Binding-site contacts:
Ligand atom CAM contacts residue GLU65 of chain 1.A at 3.4 Å.
Ligand atom CAQ contacts residue LEU93 of chain 1.A at 3.5 Å (hydrophobic).
Ligand atom CAU contacts residue LYS41 of chain 1.A at 3.4 Å.
Ligand atom CAP contacts residue THR159 of chain 1.A at 3.1 Å.
Ligand atom CAO contacts residue GLU65 of chain 1.A at 3.1 Å.
Ligand atom CAN contacts residue ASP160 of chain 1.A at 3.7 Å.
Ligand atom NAB contacts residue GLU65 of chain 1.A at 2.8 Å (salt-bridge).
Ligand atom NAC contacts residue GLU65 of chain 1.A at 2.6 Å (salt-bridge).
Ligand atom NAD contacts residue GLU65 of chain 1.A at 3.5 Å (salt-bridge).
Ligand atom NAI contacts residue LEU18 of chain 1.A at 3.2 Å (h-bond).
Ligand atom CAT contacts residue LYS41 of chain 1.A at 3.5 Å.
Ligand atom CBG contacts residue LYS16 of chain 1.A at 3.7 Å.
Ligand atom CAM contacts residue ASP160 of chain 1.A at 3.1 Å.
Ligand atom CAR contacts residue THR159 of chain 1.A at 3.3 Å.
Ligand atom CBA contacts residue GLY99 of chain 1.A at 3.7 Å.
Ligand atom NAD contacts residue ASP160 of chain 1.A at 3.6 Å.
Ligand atom CAL contacts residue ASP160 of chain 1.A at 3.7 Å.
Ligand atom CAK contacts residue ASP160 of chain 1.A at 3.4 Å.
Ligand atom CBF contacts residue LEU18 of chain 1.A at 3.5 Å (hydrophobic).
Ligand atom CBB contacts residue MET96 of chain 1.A at 3.7 Å (hydrophobic).
Ligand atom CAQ contacts residue THR159 of chain 1.A at 2.6 Å.
Ligand atom NAA contacts residue ASP160 of chain 1.A at 3.0 Å (salt-bridge).
Ligand atom NAB contacts residue GLY162 of chain 1.A at 3.5 Å.
Ligand atom CBC contacts residue GLY99 of chain 1.A at 3.5 Å.
Ligand atom CAO contacts residue ASP160 of chain 1.A at 3.6 Å.
Ligand atom CBD contacts residue GLU97 of chain 1.A at 2.8 Å.
Ligand atom CBD contacts residue GLY99 of chain 1.A at 3.5 Å.
Ligand atom NAE contacts residue VAL26 of chain 1.A at 3.2 Å.
Ligand atom NAC contacts residue ASP160 of chain 1.A at 3.3 Å (salt-bridge).
Ligand atom CAR contacts residue LEU93 of chain 1.A at 3.5 Å (hydrophobic).
Ligand atom CAZ contacts residue GLY99 of chain 1.A at 3.5 Å.
Ligand atom CAO contacts residue THR159 of chain 1.A at 3.5 Å.
Ligand atom CAN contacts residue THR159 of chain 1.A at 3.5 Å.
Ligand atom CBA contacts residue MET96 of chain 1.A at 2.9 Å (hydrophobic).
Ligand atom CAT contacts residue VAL26 of chain 1.A at 3.7 Å (hydrophobic).
Ligand atom OBH contacts residue LEU146 of chain 1.A at 3.1 Å.
Ligand atom CAY contacts residue LEU18 of chain 1.A at 3.6 Å (hydrophobic).
Ligand atom CBD contacts residue MET96 of chain 1.A at 3.1 Å (hydrophobic).
Ligand atom CAM contacts residue ILE43 of chain 1.A at 3.7 Å (hydrophobic).
Ligand atom NAB contacts residue ASP160 of chain 1.A at 3.2 Å (salt-bridge).

Sequence of chain 1.A:
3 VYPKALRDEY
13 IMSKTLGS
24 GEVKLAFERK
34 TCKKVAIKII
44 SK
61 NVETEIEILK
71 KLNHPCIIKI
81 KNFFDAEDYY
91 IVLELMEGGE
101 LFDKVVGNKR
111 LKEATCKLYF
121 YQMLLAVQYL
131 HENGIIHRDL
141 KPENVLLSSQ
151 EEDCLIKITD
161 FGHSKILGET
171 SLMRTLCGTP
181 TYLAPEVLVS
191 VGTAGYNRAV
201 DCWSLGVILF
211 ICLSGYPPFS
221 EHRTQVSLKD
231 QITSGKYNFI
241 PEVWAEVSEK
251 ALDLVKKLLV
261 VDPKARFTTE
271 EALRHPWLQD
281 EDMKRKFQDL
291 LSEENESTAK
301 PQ

This protein binds this small molecule.
Small molecule (SMILES): C/C(=N\NC1=NCCN1)c1ccc(NC(=O)Nc2ccc(/C(C)=N/NC3=NCCN3)cc2)cc1